Binding-site contacts:
Ligand atom C8 contacts residue ASP434 of chain 1.AA at 3.9 Å.
Ligand atom C8 contacts residue ASN168 of chain 1.BA at 4.4 Å.
Ligand atom C3 contacts residue ASN168 of chain 1.BA at 3.8 Å.
Ligand atom N2 contacts residue ASN168 of chain 1.BA at 2.9 Å (h-bond).
Ligand atom C8 contacts residue LEU416 of chain 1.AA at 4.0 Å (hydrophobic).
Ligand atom C5 contacts residue ASN168 of chain 1.BA at 3.7 Å.
Ligand atom C7 contacts residue ASN168 of chain 1.BA at 3.2 Å.
Ligand atom C2 contacts residue ASN168 of chain 1.BA at 2.5 Å.
Ligand atom C1 contacts residue ASN168 of chain 1.BA at 1.4 Å.
Ligand atom C7 contacts residue LEU416 of chain 1.AA at 3.9 Å (hydrophobic).
Ligand atom O7 contacts residue ASN168 of chain 1.BA at 3.1 Å (h-bond).
Ligand atom C4 contacts residue ASN168 of chain 1.BA at 4.2 Å.
Ligand atom O3 contacts residue LEU416 of chain 1.AA at 3.8 Å.
Ligand atom O7 contacts residue LEU416 of chain 1.AA at 3.9 Å.
Ligand atom N2 contacts residue LEU416 of chain 1.AA at 4.2 Å.
Ligand atom O5 contacts residue ASN168 of chain 1.BA at 2.4 Å (h-bond).

A small-molecule ligand and the protein it binds are described below.
Small molecule (SMILES): CC(=O)N[C@@H]1[C@@H](O)[C@H](O)[C@@H](CO)O[C@H]1O

Sequence of chain 1.AA:
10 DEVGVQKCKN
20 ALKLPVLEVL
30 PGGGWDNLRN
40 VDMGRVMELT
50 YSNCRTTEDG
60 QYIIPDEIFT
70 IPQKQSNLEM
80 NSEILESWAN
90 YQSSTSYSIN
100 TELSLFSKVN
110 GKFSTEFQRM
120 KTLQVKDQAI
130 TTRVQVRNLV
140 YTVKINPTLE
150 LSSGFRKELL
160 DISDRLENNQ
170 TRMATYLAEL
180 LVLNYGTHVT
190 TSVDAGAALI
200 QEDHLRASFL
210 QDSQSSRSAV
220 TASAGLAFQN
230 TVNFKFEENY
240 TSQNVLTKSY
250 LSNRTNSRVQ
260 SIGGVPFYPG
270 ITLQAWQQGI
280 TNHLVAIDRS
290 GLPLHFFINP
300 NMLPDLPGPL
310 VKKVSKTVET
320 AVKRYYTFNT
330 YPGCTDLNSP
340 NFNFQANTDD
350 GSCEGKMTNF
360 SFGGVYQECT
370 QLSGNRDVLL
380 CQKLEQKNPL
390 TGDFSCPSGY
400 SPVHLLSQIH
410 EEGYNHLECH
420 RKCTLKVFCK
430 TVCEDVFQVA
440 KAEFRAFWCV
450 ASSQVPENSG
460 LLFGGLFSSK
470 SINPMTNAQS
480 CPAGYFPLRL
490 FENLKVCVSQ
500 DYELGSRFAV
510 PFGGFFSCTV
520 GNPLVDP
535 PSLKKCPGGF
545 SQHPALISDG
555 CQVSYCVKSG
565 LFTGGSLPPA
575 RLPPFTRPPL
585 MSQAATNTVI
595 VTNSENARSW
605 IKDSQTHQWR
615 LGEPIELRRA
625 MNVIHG

Sequence of chain 1.BA:
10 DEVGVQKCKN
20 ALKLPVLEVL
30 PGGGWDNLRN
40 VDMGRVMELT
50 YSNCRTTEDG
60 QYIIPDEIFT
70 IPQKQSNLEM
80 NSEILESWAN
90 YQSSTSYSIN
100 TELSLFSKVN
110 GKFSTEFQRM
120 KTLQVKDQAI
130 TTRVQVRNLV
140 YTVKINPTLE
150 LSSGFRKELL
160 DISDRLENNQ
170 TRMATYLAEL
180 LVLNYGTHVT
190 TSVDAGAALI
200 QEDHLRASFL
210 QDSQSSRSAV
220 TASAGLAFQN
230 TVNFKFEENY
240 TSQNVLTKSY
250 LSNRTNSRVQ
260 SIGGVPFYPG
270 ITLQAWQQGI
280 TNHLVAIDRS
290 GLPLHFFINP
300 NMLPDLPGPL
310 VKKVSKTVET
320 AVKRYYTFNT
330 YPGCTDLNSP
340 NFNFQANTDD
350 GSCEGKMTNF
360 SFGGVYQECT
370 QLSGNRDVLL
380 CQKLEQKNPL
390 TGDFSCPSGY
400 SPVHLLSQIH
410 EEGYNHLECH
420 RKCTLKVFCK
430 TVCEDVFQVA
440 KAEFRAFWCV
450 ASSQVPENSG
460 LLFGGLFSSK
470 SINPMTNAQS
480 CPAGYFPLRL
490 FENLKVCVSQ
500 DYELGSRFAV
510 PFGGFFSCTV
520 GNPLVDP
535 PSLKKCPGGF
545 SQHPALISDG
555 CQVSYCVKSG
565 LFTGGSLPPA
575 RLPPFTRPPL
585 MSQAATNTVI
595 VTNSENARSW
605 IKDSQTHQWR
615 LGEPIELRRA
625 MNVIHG